This small molecule binds to this protein.
Small molecule (SMILES): COc1ccc(CNC(C)=O)cc1

Sequence of chain 1.B:
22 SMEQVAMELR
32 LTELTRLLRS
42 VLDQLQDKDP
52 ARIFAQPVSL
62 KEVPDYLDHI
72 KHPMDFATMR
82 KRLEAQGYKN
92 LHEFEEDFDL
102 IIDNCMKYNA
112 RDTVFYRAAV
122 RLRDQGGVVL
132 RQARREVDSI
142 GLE

Binding-site contacts:
Ligand atom N1 contacts residue PHE116 of chain 1.B at 3.8 Å.
Ligand atom C9 contacts residue VAL64 of chain 1.B at 3.3 Å (hydrophobic).
Ligand atom C9 contacts residue EDO1 of chain 1.H at 3.3 Å.
Ligand atom C5 contacts residue TYR109 of chain 1.B at 3.7 Å (hydrophobic).
Ligand atom O2 contacts residue ASN110 of chain 1.B at 3.0 Å (h-bond).
Ligand atom C8 contacts residue VAL64 of chain 1.B at 3.5 Å (hydrophobic).
Ligand atom C8 contacts residue PHE116 of chain 1.B at 4.2 Å (hydrophobic).
Ligand atom C3 contacts residue VAL59 of chain 1.B at 4.1 Å (hydrophobic).
Ligand atom C1 contacts residue PHE116 of chain 1.B at 4.2 Å (hydrophobic).
Ligand atom C1 contacts residue EDO1 of chain 1.H at 0.7 Å.
Ligand atom C2 contacts residue PHE116 of chain 1.B at 3.9 Å (hydrophobic).
Ligand atom C3 contacts residue EDO1 of chain 1.H at 0.9 Å.
Ligand atom C3 contacts residue PHE116 of chain 1.B at 4.3 Å (hydrophobic).
Ligand atom C3 contacts residue TYR109 of chain 1.B at 4.0 Å (hydrophobic).
Ligand atom C4 contacts residue EDO1 of chain 1.H at 2.2 Å.
Ligand atom C4 contacts residue VAL64 of chain 1.B at 3.9 Å (hydrophobic).
Ligand atom N1 contacts residue EDO1 of chain 1.H at 1.3 Å (h-bond).
Ligand atom C1 contacts residue ILE54 of chain 1.B at 3.7 Å (hydrophobic).
Ligand atom C9 contacts residue PHE116 of chain 1.B at 4.0 Å (hydrophobic).
Ligand atom N1 contacts residue VAL59 of chain 1.B at 3.6 Å.
Ligand atom C10 contacts residue GLU63 of chain 1.B at 3.4 Å.
Ligand atom O2 contacts residue EDO1 of chain 1.H at 0.8 Å.
Ligand atom C6 contacts residue EDO1 of chain 1.H at 4.2 Å.
Ligand atom C4 contacts residue TYR109 of chain 1.B at 4.2 Å (hydrophobic).
Ligand atom C8 contacts residue GLU63 of chain 1.B at 3.6 Å.
Ligand atom C1 contacts residue PHE55 of chain 1.B at 4.1 Å (hydrophobic).
Ligand atom C1 contacts residue CYS106 of chain 1.B at 4.2 Å (hydrophobic).
Ligand atom C6 contacts residue ASN110 of chain 1.B at 4.1 Å.
Ligand atom O2 contacts residue PHE116 of chain 1.B at 4.3 Å.
Ligand atom C3 contacts residue TYR67 of chain 1.B at 4.3 Å (hydrophobic).
Ligand atom C5 contacts residue ASN110 of chain 1.B at 3.4 Å.
Ligand atom C5 contacts residue PHE116 of chain 1.B at 4.0 Å (hydrophobic).
Ligand atom C1 contacts residue VAL59 of chain 1.B at 4.1 Å (hydrophobic).
Ligand atom C4 contacts residue PHE116 of chain 1.B at 4.0 Å (hydrophobic).
Ligand atom C2 contacts residue VAL59 of chain 1.B at 3.8 Å (hydrophobic).
Ligand atom C5 contacts residue EDO1 of chain 1.H at 2.9 Å.
Ligand atom O2 contacts residue CYS106 of chain 1.B at 3.7 Å.
Ligand atom C9 contacts residue GLU63 of chain 1.B at 4.2 Å.
Ligand atom C2 contacts residue ASN110 of chain 1.B at 4.0 Å.
Ligand atom C2 contacts residue EDO1 of chain 1.H at 0.8 Å.